Sequence of chain 1.C:
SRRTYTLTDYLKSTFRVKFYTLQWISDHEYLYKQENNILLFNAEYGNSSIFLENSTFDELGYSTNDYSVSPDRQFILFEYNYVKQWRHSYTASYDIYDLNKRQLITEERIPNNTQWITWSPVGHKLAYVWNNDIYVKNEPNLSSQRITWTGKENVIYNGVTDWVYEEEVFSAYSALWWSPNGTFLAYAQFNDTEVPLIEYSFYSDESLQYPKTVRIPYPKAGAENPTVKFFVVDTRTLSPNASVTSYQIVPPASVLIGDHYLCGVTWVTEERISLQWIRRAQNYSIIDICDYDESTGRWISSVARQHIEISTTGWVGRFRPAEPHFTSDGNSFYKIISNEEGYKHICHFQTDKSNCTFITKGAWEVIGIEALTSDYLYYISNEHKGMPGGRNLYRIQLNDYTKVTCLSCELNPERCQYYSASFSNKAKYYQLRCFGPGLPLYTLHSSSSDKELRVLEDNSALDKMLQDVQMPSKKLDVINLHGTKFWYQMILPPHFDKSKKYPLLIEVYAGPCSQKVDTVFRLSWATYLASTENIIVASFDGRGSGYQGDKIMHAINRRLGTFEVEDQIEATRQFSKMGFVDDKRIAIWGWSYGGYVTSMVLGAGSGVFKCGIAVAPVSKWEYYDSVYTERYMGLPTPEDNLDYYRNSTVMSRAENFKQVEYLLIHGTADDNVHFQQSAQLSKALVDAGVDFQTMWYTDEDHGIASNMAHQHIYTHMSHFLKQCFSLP

This small molecule binds to this protein.
Small molecule (SMILES): CC(=O)N[C@@H]1[C@@H](O)[C@H](O)[C@@H](CO)O[C@H]1O

Binding-site contacts:
Ligand atom C1 contacts residue ASN37 of chain 1.C at 4.1 Å.
Ligand atom C3 contacts residue ASN54 of chain 1.C at 3.8 Å.
Ligand atom O5 contacts residue ASN37 of chain 1.C at 3.3 Å (h-bond).
Ligand atom C2 contacts residue ASN54 of chain 1.C at 2.5 Å.
Ligand atom C4 contacts residue ASN54 of chain 1.C at 4.2 Å.
Ligand atom O4 contacts residue GLU35 of chain 1.C at 3.6 Å (salt-bridge).
Ligand atom C1 contacts residue ASN36 of chain 1.C at 4.5 Å.
Ligand atom C2 contacts residue ASN36 of chain 1.C at 3.7 Å.
Ligand atom O5 contacts residue GLU35 of chain 1.C at 4.5 Å.
Ligand atom C5 contacts residue ASN37 of chain 1.C at 4.4 Å.
Ligand atom N2 contacts residue ASN54 of chain 1.C at 2.9 Å (h-bond).
Ligand atom C6 contacts residue ASN37 of chain 1.C at 4.2 Å.
Ligand atom C3 contacts residue GLU35 of chain 1.C at 4.1 Å.
Ligand atom C6 contacts residue GLU35 of chain 1.C at 4.1 Å.
Ligand atom C8 contacts residue ASN36 of chain 1.C at 3.9 Å.
Ligand atom O3 contacts residue GLU35 of chain 1.C at 4.0 Å.
Ligand atom C4 contacts residue GLU35 of chain 1.C at 3.2 Å.
Ligand atom C7 contacts residue ASN54 of chain 1.C at 3.8 Å.
Ligand atom O5 contacts residue ASN54 of chain 1.C at 2.4 Å (h-bond).
Ligand atom O7 contacts residue ASN36 of chain 1.C at 2.6 Å (h-bond).
Ligand atom C7 contacts residue ASN36 of chain 1.C at 3.1 Å.
Ligand atom C5 contacts residue GLU35 of chain 1.C at 4.1 Å.
Ligand atom N2 contacts residue ASN36 of chain 1.C at 3.8 Å.
Ligand atom O7 contacts residue ASN54 of chain 1.C at 3.8 Å.
Ligand atom C5 contacts residue ASN54 of chain 1.C at 3.7 Å.
Ligand atom C1 contacts residue ASN54 of chain 1.C at 1.4 Å.